Sequence of chain 1.B:
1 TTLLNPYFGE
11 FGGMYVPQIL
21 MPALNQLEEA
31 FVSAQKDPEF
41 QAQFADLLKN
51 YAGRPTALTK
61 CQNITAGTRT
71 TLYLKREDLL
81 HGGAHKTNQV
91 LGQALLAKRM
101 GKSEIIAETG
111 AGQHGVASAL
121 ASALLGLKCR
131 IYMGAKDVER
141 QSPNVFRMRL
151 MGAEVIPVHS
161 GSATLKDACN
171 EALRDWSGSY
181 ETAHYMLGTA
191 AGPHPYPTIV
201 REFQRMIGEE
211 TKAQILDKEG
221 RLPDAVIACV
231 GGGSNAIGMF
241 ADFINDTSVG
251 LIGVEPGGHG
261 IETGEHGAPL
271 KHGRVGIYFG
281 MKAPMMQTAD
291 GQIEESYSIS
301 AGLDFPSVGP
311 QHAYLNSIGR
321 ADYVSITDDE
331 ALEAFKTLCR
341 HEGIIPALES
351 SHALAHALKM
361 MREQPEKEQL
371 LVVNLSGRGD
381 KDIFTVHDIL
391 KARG

Binding-site contacts:
Ligand atom F10 contacts residue ILE153 of chain 1.A at 3.2 Å.
Ligand atom C3 contacts residue TYR175 of chain 1.A at 3.6 Å (hydrophobic).
Ligand atom F11 contacts residue ALA129 of chain 1.A at 3.4 Å.
Ligand atom C5 contacts residue THR183 of chain 1.A at 3.2 Å.
Ligand atom F11 contacts residue ILE153 of chain 1.A at 3.4 Å.
Ligand atom C14 contacts residue THR183 of chain 1.A at 3.4 Å.
Ligand atom O22 contacts residue TYR175 of chain 1.A at 2.6 Å (h-bond).
Ligand atom O20 contacts residue SER235 of chain 1.A at 3.4 Å (h-bond).
Ligand atom O19 contacts residue PHE212 of chain 1.A at 3.4 Å.
Ligand atom O21 contacts residue GLU49 of chain 1.A at 3.1 Å.
Ligand atom F9F contacts residue ALA59 of chain 1.A at 3.8 Å.
Ligand atom O21 contacts residue LEU100 of chain 1.A at 3.7 Å.
Ligand atom O19 contacts residue THR183 of chain 1.A at 3.8 Å.
Ligand atom C6 contacts residue PHE212 of chain 1.A at 3.7 Å (hydrophobic).
Ligand atom O21 contacts residue PHE22 of chain 1.A at 3.3 Å.
Ligand atom O20 contacts residue GLY234 of chain 1.A at 2.9 Å (h-bond).
Ligand atom C3 contacts residue LEU100 of chain 1.A at 3.5 Å (hydrophobic).
Ligand atom F11 contacts residue LEU127 of chain 1.A at 3.5 Å.
Ligand atom N13 contacts residue PHE22 of chain 1.A at 3.5 Å.
Ligand atom O22 contacts residue ILE232 of chain 1.A at 3.7 Å.
Ligand atom O7 contacts residue ALA59 of chain 1.A at 3.4 Å.
Ligand atom O19 contacts residue GLY184 of chain 1.A at 3.1 Å (h-bond).
Ligand atom O18 contacts residue GLY234 of chain 1.A at 3.7 Å.
Ligand atom O7 contacts residue ALA129 of chain 1.A at 3.6 Å.
Ligand atom P17 contacts residue SER235 of chain 1.A at 3.6 Å.
Ligand atom C14 contacts residue ILE64 of chain 1.A at 3.8 Å (hydrophobic).
Ligand atom F9F contacts residue PRO17 of chain 1.B at 3.5 Å.
Ligand atom O18 contacts residue GLY184 of chain 1.A at 3.8 Å.
Ligand atom F10 contacts residue PHE212 of chain 1.A at 3.7 Å.
Ligand atom C3 contacts residue LEU127 of chain 1.A at 3.6 Å (hydrophobic).
Ligand atom O18 contacts residue ILE64 of chain 1.A at 3.7 Å.
Ligand atom O16 contacts residue PHE212 of chain 1.A at 3.8 Å.
Ligand atom C6 contacts residue THR183 of chain 1.A at 3.5 Å.
Ligand atom O19 contacts residue GLY213 of chain 1.A at 2.8 Å (h-bond).
Ligand atom S12 contacts residue TYR175 of chain 1.A at 3.8 Å.
Ligand atom F9F contacts residue ALA129 of chain 1.A at 3.4 Å.
Ligand atom C2 contacts residue LEU100 of chain 1.A at 3.6 Å (hydrophobic).
Ligand atom O18 contacts residue THR183 of chain 1.A at 3.5 Å.
Ligand atom C2 contacts residue LEU127 of chain 1.A at 3.7 Å (hydrophobic).
Ligand atom O18 contacts residue SER235 of chain 1.A at 2.6 Å (h-bond).

Sequence of chain 1.A:
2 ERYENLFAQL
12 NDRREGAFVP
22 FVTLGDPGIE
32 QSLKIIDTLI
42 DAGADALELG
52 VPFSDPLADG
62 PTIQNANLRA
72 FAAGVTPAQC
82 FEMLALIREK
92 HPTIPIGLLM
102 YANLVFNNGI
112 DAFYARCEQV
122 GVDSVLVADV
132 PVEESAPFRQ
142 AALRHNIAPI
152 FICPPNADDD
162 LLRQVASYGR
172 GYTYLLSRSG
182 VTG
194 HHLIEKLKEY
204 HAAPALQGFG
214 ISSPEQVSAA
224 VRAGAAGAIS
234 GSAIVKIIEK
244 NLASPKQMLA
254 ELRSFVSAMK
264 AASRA

A protein and the small-molecule ligand that binds it are described below.
Small molecule (SMILES): O=P(O)(O)OCCNS(=O)(=O)c1ccc(OC(F)(F)F)cc1